This protein binds this small molecule.
Small molecule (SMILES): CC(C)C[C@H](NC(=O)CN)C(=O)N[C@H](C(=O)N[C@H](C(=O)NCC(=O)N[C@@H](CO)C(=O)N[C@@H](CC(C)C)C(=O)N[C@@H](CCCN=C(N)N)C(=O)NCC=O)C(C)C)[C@@H](C)O

Sequence of chain 54.C:
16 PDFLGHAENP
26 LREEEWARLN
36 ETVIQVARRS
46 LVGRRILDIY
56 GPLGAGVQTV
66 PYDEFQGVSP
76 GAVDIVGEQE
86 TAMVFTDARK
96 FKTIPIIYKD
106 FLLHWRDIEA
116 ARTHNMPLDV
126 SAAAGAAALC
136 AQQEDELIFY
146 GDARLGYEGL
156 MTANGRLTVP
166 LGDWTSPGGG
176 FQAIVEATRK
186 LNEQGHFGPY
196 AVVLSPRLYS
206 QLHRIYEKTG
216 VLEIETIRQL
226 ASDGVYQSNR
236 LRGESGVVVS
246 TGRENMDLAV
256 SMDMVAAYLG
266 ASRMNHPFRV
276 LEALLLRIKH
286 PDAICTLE

Binding-site contacts:
Ligand atom CG2 contacts residue MET259 of chain 54.C at 3.7 Å (hydrophobic).
Ligand atom CD1 contacts residue PRO57 of chain 54.C at 3.6 Å (hydrophobic).
Ligand atom NH1 contacts residue THR246 of chain 54.C at 3.5 Å.
Ligand atom O contacts residue ILE39 of chain 54.C at 3.5 Å.
Ligand atom CZ contacts residue ASP228 of chain 54.C at 3.2 Å.
Ligand atom CB contacts residue ARG49 of chain 54.C at 3.7 Å.
Ligand atom C contacts residue ILE39 of chain 54.C at 3.6 Å (hydrophobic).
Ligand atom NH1 contacts residue ILE51 of chain 54.C at 3.5 Å (h-bond).
Ligand atom CA contacts residue ILE54 of chain 54.C at 3.7 Å (hydrophobic).
Ligand atom N contacts residue ASP258 of chain 54.C at 2.9 Å (salt-bridge).
Ligand atom CB contacts residue ASP258 of chain 54.C at 3.7 Å.
Ligand atom OG1 contacts residue ASP258 of chain 54.C at 3.5 Å.
Ligand atom N contacts residue ASP258 of chain 54.C at 3.3 Å (salt-bridge).
Ligand atom NH2 contacts residue ASP228 of chain 54.C at 2.5 Å (salt-bridge).
Ligand atom CD contacts residue ASP53 of chain 54.C at 3.3 Å.
Ligand atom CA contacts residue ASP258 of chain 54.C at 3.3 Å.
Ligand atom NE contacts residue ASP53 of chain 54.C at 3.6 Å (salt-bridge).
Ligand atom CG2 contacts residue ALA42 of chain 54.C at 3.7 Å (hydrophobic).
Ligand atom O contacts residue ILE54 of chain 54.C at 3.4 Å.
Ligand atom CB contacts residue MET259 of chain 54.C at 3.5 Å (hydrophobic).
Ligand atom N contacts residue ARG49 of chain 54.C at 3.7 Å.
Ligand atom N contacts residue ARG49 of chain 54.C at 3.5 Å (salt-bridge).
Ligand atom CB contacts residue ILE39 of chain 54.C at 3.7 Å (hydrophobic).
Ligand atom NH1 contacts residue ARG50 of chain 54.C at 3.7 Å.
Ligand atom N contacts residue ARG49 of chain 54.C at 3.5 Å (salt-bridge).
Ligand atom O contacts residue ARG49 of chain 54.C at 3.0 Å (salt-bridge).
Ligand atom N contacts residue ASP258 of chain 54.C at 3.2 Å (salt-bridge).
Ligand atom O contacts residue ARG43 of chain 54.C at 2.9 Å (salt-bridge).
Ligand atom NH2 contacts residue THR246 of chain 54.C at 2.8 Å (h-bond).
Ligand atom CD2 contacts residue ARG43 of chain 54.C at 3.7 Å.
Ligand atom O contacts residue ARG50 of chain 54.C at 3.7 Å.
Ligand atom OG1 contacts residue MET259 of chain 54.C at 2.6 Å (h-bond).
Ligand atom NH1 contacts residue ASP228 of chain 54.C at 3.2 Å (salt-bridge).
Ligand atom O contacts residue ARG43 of chain 54.C at 3.3 Å (salt-bridge).
Ligand atom C contacts residue ASP258 of chain 54.C at 3.7 Å.
Ligand atom CB contacts residue ARG49 of chain 54.C at 3.6 Å.
Ligand atom N contacts residue ASP258 of chain 54.C at 3.7 Å.
Ligand atom CA contacts residue ARG49 of chain 54.C at 3.7 Å.
Ligand atom C contacts residue ARG49 of chain 54.C at 3.5 Å.
Ligand atom C contacts residue ILE54 of chain 54.C at 3.7 Å (hydrophobic).